A small-molecule ligand and the protein it binds are described below.
Small molecule (SMILES): CC(=O)N[C@@H]1[C@@H](O)[C@H](O)[C@@H](CO)O[C@H]1O

Sequence of chain 1.D:
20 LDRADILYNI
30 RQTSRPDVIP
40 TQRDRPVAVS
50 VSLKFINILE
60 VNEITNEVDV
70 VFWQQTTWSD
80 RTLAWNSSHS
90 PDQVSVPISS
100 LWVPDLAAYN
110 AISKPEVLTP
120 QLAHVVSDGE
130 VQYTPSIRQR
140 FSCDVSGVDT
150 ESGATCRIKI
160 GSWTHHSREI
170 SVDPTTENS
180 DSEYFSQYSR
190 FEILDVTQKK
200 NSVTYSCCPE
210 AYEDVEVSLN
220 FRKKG

Binding-site contacts:
Ligand atom C5 contacts residue SER87 of chain 1.D at 3.5 Å.
Ligand atom C6 contacts residue SER87 of chain 1.D at 4.3 Å.
Ligand atom C7 contacts residue ASN85 of chain 1.D at 3.1 Å.
Ligand atom C5 contacts residue ASN85 of chain 1.D at 4.5 Å.
Ligand atom O5 contacts residue ASN85 of chain 1.D at 3.2 Å (h-bond).
Ligand atom C8 contacts residue ASN85 of chain 1.D at 3.3 Å.
Ligand atom C1 contacts residue SER87 of chain 1.D at 3.5 Å.
Ligand atom C2 contacts residue ASN85 of chain 1.D at 2.5 Å.
Ligand atom O6 contacts residue SER87 of chain 1.D at 4.4 Å.
Ligand atom O5 contacts residue SER87 of chain 1.D at 3.2 Å (h-bond).
Ligand atom O6 contacts residue HIS88 of chain 1.D at 4.1 Å.
Ligand atom N2 contacts residue ASN85 of chain 1.D at 2.6 Å (h-bond).
Ligand atom C3 contacts residue ASN85 of chain 1.D at 3.9 Å.
Ligand atom O7 contacts residue ASN85 of chain 1.D at 3.9 Å.
Ligand atom C1 contacts residue ASN85 of chain 1.D at 2.0 Å.